Binding-site contacts:
Ligand atom C5 contacts residue TYR190 of chain 1.A at 3.6 Å (hydrophobic).
Ligand atom C11 contacts residue HIS237 of chain 1.A at 3.4 Å.
Ligand atom C21 contacts residue TRP231 of chain 1.A at 3.2 Å (hydrophobic).
Ligand atom O3 contacts residue LYS104 of chain 1.A at 3.5 Å.
Ligand atom C27 contacts residue TRP231 of chain 1.A at 3.6 Å (hydrophobic).
Ligand atom C20 contacts residue TYR190 of chain 1.A at 3.4 Å (hydrophobic).
Ligand atom C22 contacts residue TRP231 of chain 1.A at 3.7 Å (hydrophobic).
Ligand atom O3 contacts residue PRO238 of chain 1.A at 3.6 Å.
Ligand atom C24 contacts residue VAL108 of chain 1.A at 3.6 Å (hydrophobic).
Ligand atom N4 contacts residue TYR190 of chain 1.A at 3.4 Å (h-bond).
Ligand atom C11 contacts residue TYR320 of chain 1.A at 3.7 Å (hydrophobic).
Ligand atom N2 contacts residue HIS237 of chain 1.A at 3.8 Å.
Ligand atom C21 contacts residue TYR190 of chain 1.A at 3.8 Å (hydrophobic).
Ligand atom C5 contacts residue GLY192 of chain 1.A at 3.6 Å.
Ligand atom O3 contacts residue LYS105 of chain 1.A at 2.7 Å (salt-bridge).
Ligand atom O5 contacts residue PRO97 of chain 1.A at 3.1 Å.
Ligand atom C6 contacts residue VAL181 of chain 1.A at 3.7 Å (hydrophobic).
Ligand atom C6 contacts residue GLY192 of chain 1.A at 3.7 Å.
Ligand atom N1 contacts residue TYR320 of chain 1.A at 3.6 Å.
Ligand atom O4 contacts residue PHE229 of chain 1.A at 3.5 Å.
Ligand atom C12 contacts residue TYR320 of chain 1.A at 3.3 Å (hydrophobic).
Ligand atom C7 contacts residue LYS103 of chain 1.A at 3.0 Å.
Ligand atom C24 contacts residue PHE229 of chain 1.A at 3.8 Å (hydrophobic).
Ligand atom C4 contacts residue TYR190 of chain 1.A at 3.7 Å (hydrophobic).
Ligand atom C26 contacts residue TYR183 of chain 1.A at 3.4 Å (hydrophobic).
Ligand atom CL1 contacts residue TYR183 of chain 1.A at 3.6 Å.
Ligand atom C5 contacts residue TYR183 of chain 1.A at 3.6 Å (hydrophobic).
Ligand atom C19 contacts residue TYR190 of chain 1.A at 3.3 Å (hydrophobic).
Ligand atom CL1 contacts residue TYR185 of chain 1.A at 3.3 Å.
Ligand atom O4 contacts residue HIS237 of chain 1.A at 3.7 Å.
Ligand atom C8 contacts residue TYR320 of chain 1.A at 3.6 Å (hydrophobic).
Ligand atom C23 contacts residue TYR190 of chain 1.A at 3.1 Å (hydrophobic).
Ligand atom N2 contacts residue PRO238 of chain 1.A at 3.5 Å.
Ligand atom C10 contacts residue PRO238 of chain 1.A at 3.6 Å (hydrophobic).
Ligand atom C10 contacts residue HIS237 of chain 1.A at 3.4 Å.
Ligand atom C15 contacts residue LEU236 of chain 1.A at 3.7 Å (hydrophobic).
Ligand atom C8 contacts residue LYS103 of chain 1.A at 3.7 Å.
Ligand atom CL1 contacts residue TYR190 of chain 1.A at 3.3 Å.
Ligand atom O4 contacts residue PRO238 of chain 1.A at 3.4 Å.
Ligand atom C9 contacts residue PRO238 of chain 1.A at 3.7 Å (hydrophobic).

Sequence of chain 1.A:
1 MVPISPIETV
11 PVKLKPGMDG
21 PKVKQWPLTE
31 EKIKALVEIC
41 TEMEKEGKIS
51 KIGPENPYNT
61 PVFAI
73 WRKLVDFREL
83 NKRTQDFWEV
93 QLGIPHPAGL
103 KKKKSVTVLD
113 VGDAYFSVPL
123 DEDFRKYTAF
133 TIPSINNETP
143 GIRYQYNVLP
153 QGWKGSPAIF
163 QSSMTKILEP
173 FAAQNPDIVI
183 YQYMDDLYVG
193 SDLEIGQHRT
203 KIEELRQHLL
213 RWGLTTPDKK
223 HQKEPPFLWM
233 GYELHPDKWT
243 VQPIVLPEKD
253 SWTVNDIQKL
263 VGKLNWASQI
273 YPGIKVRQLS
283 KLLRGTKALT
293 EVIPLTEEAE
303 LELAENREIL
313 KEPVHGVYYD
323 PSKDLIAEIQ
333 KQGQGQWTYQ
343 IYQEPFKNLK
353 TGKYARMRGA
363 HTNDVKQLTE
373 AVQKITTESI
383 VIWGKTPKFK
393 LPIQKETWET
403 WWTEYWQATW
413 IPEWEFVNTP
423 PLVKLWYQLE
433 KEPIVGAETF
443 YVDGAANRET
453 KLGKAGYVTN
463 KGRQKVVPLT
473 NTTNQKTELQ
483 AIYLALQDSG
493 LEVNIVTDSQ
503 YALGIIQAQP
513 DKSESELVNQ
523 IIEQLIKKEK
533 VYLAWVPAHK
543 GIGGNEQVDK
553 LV

The small molecule below binds the protein below.
Small molecule (SMILES): Cc1c(Oc2ccccc2OCCn2ccc(=O)[nH]c2=O)cc(N(C)C(=O)CCl)c2ccc(C#N)cc12